Binding-site contacts:
Ligand atom OXT contacts residue SER32 of chain 6.A at 3.9 Å.
Ligand atom OE1 contacts residue ALA24 of chain 6.A at 3.9 Å.
Ligand atom NE2 contacts residue ASP21 of chain 6.A at 3.6 Å (salt-bridge).
Ligand atom O contacts residue SER32 of chain 6.A at 3.2 Å.
Ligand atom OE1 contacts residue ILE29 of chain 6.A at 3.5 Å (h-bond).
Ligand atom OXT contacts residue LYS31 of chain 6.A at 3.4 Å.
Ligand atom CG contacts residue LYS31 of chain 6.A at 3.5 Å.
Ligand atom N contacts residue SER32 of chain 6.A at 4.2 Å.
Ligand atom C contacts residue SER32 of chain 6.A at 3.7 Å.
Ligand atom CA contacts residue PRO30 of chain 6.A at 4.4 Å (hydrophobic).
Ligand atom CD contacts residue ILE29 of chain 6.A at 4.4 Å (hydrophobic).
Ligand atom CA contacts residue SER32 of chain 6.A at 3.8 Å.
Ligand atom CD contacts residue LYS31 of chain 6.A at 3.2 Å.
Ligand atom CA contacts residue LYS31 of chain 6.A at 4.0 Å.
Ligand atom CB contacts residue LYS31 of chain 6.A at 4.0 Å.
Ligand atom CG contacts residue PRO30 of chain 6.A at 3.9 Å (hydrophobic).
Ligand atom NE2 contacts residue LYS31 of chain 6.A at 3.0 Å.
Ligand atom OE1 contacts residue PRO30 of chain 6.A at 4.1 Å.
Ligand atom CD contacts residue PRO30 of chain 6.A at 4.2 Å (hydrophobic).
Ligand atom OE1 contacts residue LYS31 of chain 6.A at 3.3 Å (salt-bridge).

Sequence of chain 6.A:
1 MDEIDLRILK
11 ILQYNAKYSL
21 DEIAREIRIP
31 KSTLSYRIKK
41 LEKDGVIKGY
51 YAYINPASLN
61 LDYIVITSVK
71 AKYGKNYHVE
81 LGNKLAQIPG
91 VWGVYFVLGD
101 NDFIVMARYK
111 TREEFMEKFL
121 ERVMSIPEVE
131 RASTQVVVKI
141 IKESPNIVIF

This protein binds this small molecule.
Small molecule (SMILES): NC(=O)CC[C@H](N)C(=O)O